Binding-site contacts:
Ligand atom NAU contacts residue SER120 of chain 1.C at 3.8 Å.
Ligand atom NAQ contacts residue LEU119 of chain 1.C at 3.4 Å (h-bond).
Ligand atom CAO contacts residue ASP185 of chain 1.C at 3.2 Å.
Ligand atom CAX contacts residue LYS66 of chain 1.C at 3.7 Å.
Ligand atom CAC contacts residue GLU81 of chain 1.C at 3.4 Å.
Ligand atom CAX contacts residue ASP185 of chain 1.C at 3.6 Å.
Ligand atom CAM contacts residue SER120 of chain 1.C at 3.6 Å.
Ligand atom CAI contacts residue PHE48 of chain 1.C at 3.3 Å (hydrophobic).
Ligand atom OAV contacts residue SER188 of chain 1.C at 3.3 Å (h-bond).
Ligand atom CAP contacts residue ASP185 of chain 1.C at 3.4 Å.
Ligand atom CAY contacts residue SER120 of chain 1.C at 3.6 Å.
Ligand atom OAV contacts residue ASP185 of chain 1.C at 2.9 Å (salt-bridge).
Ligand atom NAQ contacts residue LEU172 of chain 1.C at 3.7 Å.
Ligand atom CAH contacts residue VAL184 of chain 1.C at 3.6 Å (hydrophobic).
Ligand atom NBG contacts residue ASP185 of chain 1.C at 3.5 Å (salt-bridge).
Ligand atom CAD contacts residue ASP185 of chain 1.C at 3.5 Å.
Ligand atom CBD contacts residue ALA64 of chain 1.C at 3.7 Å (hydrophobic).
Ligand atom CAD contacts residue LYS66 of chain 1.C at 3.3 Å.
Ligand atom OAA contacts residue LYS66 of chain 1.C at 2.8 Å (salt-bridge).
Ligand atom CBF contacts residue LEU119 of chain 1.C at 3.2 Å (hydrophobic).
Ligand atom NAS contacts residue ASP185 of chain 1.C at 3.4 Å (salt-bridge).
Ligand atom CAG contacts residue LEU172 of chain 1.C at 3.7 Å (hydrophobic).
Ligand atom NAU contacts residue LEU119 of chain 1.C at 2.6 Å (h-bond).
Ligand atom NAU contacts residue MET118 of chain 1.C at 3.7 Å.
Ligand atom OAB contacts residue SER120 of chain 1.C at 3.7 Å.
Ligand atom NAT contacts residue ASP185 of chain 1.C at 3.5 Å.
Ligand atom CAE contacts residue PHE116 of chain 1.C at 3.8 Å (hydrophobic).
Ligand atom OAV contacts residue GLY187 of chain 1.C at 3.4 Å.
Ligand atom CBD contacts residue LEU172 of chain 1.C at 3.4 Å (hydrophobic).
Ligand atom CBF contacts residue MET118 of chain 1.C at 3.6 Å (hydrophobic).
Ligand atom CAK contacts residue ASP185 of chain 1.C at 3.6 Å.
Ligand atom CAC contacts residue PHE116 of chain 1.C at 3.7 Å (hydrophobic).
Ligand atom CBC contacts residue LEU119 of chain 1.C at 3.4 Å (hydrophobic).
Ligand atom CAC contacts residue LYS66 of chain 1.C at 3.8 Å.
Ligand atom CAD contacts residue GLU81 of chain 1.C at 3.5 Å.
Ligand atom CAJ contacts residue ASP185 of chain 1.C at 3.5 Å.
Ligand atom CAY contacts residue LEU119 of chain 1.C at 3.2 Å (hydrophobic).
Ligand atom CBE contacts residue LEU172 of chain 1.C at 3.5 Å (hydrophobic).
Ligand atom CAK contacts residue SER188 of chain 1.C at 3.6 Å.
Ligand atom NAQ contacts residue ALA64 of chain 1.C at 3.8 Å.

The protein below binds the small molecule below.
Small molecule (SMILES): O=C(NCCN1CCOCC1)Nc1cccc(-c2ccc3nc(NC(=O)C4CC4)sc3n2)c1

Sequence of chain 1.C:
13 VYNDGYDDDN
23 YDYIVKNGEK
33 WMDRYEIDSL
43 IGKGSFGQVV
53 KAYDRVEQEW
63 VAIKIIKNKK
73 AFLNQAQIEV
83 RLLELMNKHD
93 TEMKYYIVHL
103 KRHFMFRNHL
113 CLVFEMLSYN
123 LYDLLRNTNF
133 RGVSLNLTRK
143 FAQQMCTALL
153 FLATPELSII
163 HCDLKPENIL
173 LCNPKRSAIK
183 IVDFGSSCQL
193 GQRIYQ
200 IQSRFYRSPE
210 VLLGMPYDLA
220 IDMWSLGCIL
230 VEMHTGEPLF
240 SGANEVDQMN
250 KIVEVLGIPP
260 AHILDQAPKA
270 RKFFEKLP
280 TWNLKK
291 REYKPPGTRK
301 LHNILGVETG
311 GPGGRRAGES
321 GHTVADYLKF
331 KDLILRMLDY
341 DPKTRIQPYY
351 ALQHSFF